Sequence of chain 1.B:
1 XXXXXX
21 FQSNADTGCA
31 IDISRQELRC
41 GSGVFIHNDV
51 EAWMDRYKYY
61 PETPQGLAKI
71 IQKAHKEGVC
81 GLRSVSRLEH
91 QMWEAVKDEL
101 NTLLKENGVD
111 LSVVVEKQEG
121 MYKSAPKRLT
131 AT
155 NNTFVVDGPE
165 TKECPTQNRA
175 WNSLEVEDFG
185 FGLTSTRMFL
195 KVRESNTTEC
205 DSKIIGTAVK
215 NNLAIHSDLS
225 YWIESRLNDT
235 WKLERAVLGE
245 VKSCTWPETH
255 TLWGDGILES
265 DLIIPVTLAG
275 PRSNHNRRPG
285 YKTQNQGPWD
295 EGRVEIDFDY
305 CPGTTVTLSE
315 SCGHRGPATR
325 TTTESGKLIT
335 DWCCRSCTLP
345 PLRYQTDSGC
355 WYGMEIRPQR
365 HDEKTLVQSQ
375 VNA

Binding-site contacts:
Ligand atom C12 contacts residue CYS40 of chain 1.A at 4.0 Å (hydrophobic).
Ligand atom C13 contacts residue CYS29 of chain 1.A at 4.5 Å (hydrophobic).
Ligand atom C13 contacts residue OXN1 of chain 1.J at 3.6 Å.
Ligand atom C5 contacts residue CYS29 of chain 1.A at 4.4 Å (hydrophobic).
Ligand atom C14 contacts residue CYS29 of chain 1.A at 4.1 Å (hydrophobic).
Ligand atom C5 contacts residue GLY28 of chain 1.A at 4.0 Å.
Ligand atom C10 contacts residue GLY28 of chain 1.A at 4.4 Å.
Ligand atom C2 contacts residue LEU38 of chain 1.B at 4.1 Å (hydrophobic).
Ligand atom C11 contacts residue THR27 of chain 1.A at 3.9 Å.
Ligand atom C3 contacts residue CYS29 of chain 1.A at 4.4 Å (hydrophobic).
Ligand atom O15 contacts residue GLY41 of chain 1.A at 4.1 Å.
Ligand atom C2 contacts residue GLY28 of chain 1.A at 4.2 Å.
Ligand atom C10 contacts residue THR27 of chain 1.A at 4.0 Å.
Ligand atom C3 contacts residue CYS29 of chain 1.B at 4.4 Å (hydrophobic).
Ligand atom C12 contacts residue GLY41 of chain 1.A at 4.4 Å.
Ligand atom C11 contacts residue GLY41 of chain 1.A at 4.4 Å.
Ligand atom C2 contacts residue ALA30 of chain 1.B at 4.4 Å (hydrophobic).
Ligand atom C9 contacts residue CYS29 of chain 1.A at 4.3 Å (hydrophobic).
Ligand atom C2 contacts residue ILE31 of chain 1.B at 4.3 Å (hydrophobic).
Ligand atom C2 contacts residue THR27 of chain 1.A at 4.2 Å.
Ligand atom O15 contacts residue CYS40 of chain 1.A at 4.0 Å.
Ligand atom C2 contacts residue CYS29 of chain 1.B at 3.9 Å (hydrophobic).
Ligand atom C13 contacts residue CYS40 of chain 1.A at 4.1 Å (hydrophobic).
Ligand atom C14 contacts residue OXN1 of chain 1.J at 3.9 Å.

Sequence of chain 1.A:
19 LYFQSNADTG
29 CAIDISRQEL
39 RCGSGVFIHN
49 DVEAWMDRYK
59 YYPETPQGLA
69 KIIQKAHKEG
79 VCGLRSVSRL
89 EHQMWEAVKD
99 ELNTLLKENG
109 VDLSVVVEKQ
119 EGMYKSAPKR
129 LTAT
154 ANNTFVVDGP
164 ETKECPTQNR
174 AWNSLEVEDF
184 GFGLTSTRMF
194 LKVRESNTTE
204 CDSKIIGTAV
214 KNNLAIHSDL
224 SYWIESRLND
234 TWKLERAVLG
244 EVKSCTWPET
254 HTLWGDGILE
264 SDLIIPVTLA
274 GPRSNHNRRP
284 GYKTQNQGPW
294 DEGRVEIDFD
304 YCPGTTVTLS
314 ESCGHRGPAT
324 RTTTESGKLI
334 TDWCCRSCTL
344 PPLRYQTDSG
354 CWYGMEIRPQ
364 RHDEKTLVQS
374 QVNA

The small molecule below binds the protein below.
Small molecule (SMILES): CC(C)(C)CC(C)(C)c1ccc(OCCOCCOCCOCCOCCOCCOCCOCCOCCOCCO)cc1